Binding-site contacts:
Ligand atom C22 contacts residue LYS361 of chain 4.A at 4.1 Å.
Ligand atom C5 contacts residue PHE314 of chain 4.A at 4.2 Å (hydrophobic).
Ligand atom O2 contacts residue ASN316 of chain 4.A at 4.4 Å.
Ligand atom C24 contacts residue GLY360 of chain 4.A at 4.4 Å.
Ligand atom C6 contacts residue PHE314 of chain 4.A at 4.4 Å (hydrophobic).
Ligand atom C14 contacts residue LYS361 of chain 4.A at 4.3 Å.
Ligand atom C20 contacts residue GLU359 of chain 4.A at 4.5 Å.
Ligand atom O2 contacts residue GLY315 of chain 4.A at 4.0 Å.
Ligand atom C18 contacts residue VAL358 of chain 4.A at 4.4 Å (hydrophobic).
Ligand atom C1 contacts residue ASN316 of chain 4.A at 4.3 Å.
Ligand atom C1 contacts residue PHE314 of chain 4.A at 3.7 Å (hydrophobic).
Ligand atom C6 contacts residue TYR364 of chain 4.A at 4.4 Å (hydrophobic).
Ligand atom O2 contacts residue ARG320 of chain 4.A at 2.8 Å (salt-bridge).
Ligand atom C5 contacts residue GLY315 of chain 4.A at 3.7 Å.
Ligand atom C5 contacts residue TYR364 of chain 4.A at 3.7 Å (hydrophobic).
Ligand atom C18 contacts residue TYR364 of chain 4.A at 3.8 Å (hydrophobic).
Ligand atom C24 contacts residue GLU359 of chain 4.A at 4.3 Å.
Ligand atom C2 contacts residue PHE314 of chain 4.A at 4.3 Å (hydrophobic).
Ligand atom C1 contacts residue GLY315 of chain 4.A at 3.5 Å.
Ligand atom C6 contacts residue ASN316 of chain 4.A at 3.6 Å.
Ligand atom C20 contacts residue GLY360 of chain 4.A at 4.3 Å.
Ligand atom C21 contacts residue LYS361 of chain 4.A at 4.0 Å.
Ligand atom C18 contacts residue PHE314 of chain 4.A at 3.7 Å (hydrophobic).
Ligand atom C13 contacts residue LYS361 of chain 4.A at 4.3 Å.
Ligand atom C1 contacts residue ARG320 of chain 4.A at 3.4 Å.
Ligand atom C3 contacts residue PHE314 of chain 4.A at 4.1 Å (hydrophobic).
Ligand atom C6 contacts residue GLY315 of chain 4.A at 3.4 Å.
Ligand atom C5 contacts residue ASN316 of chain 4.A at 4.3 Å.
Ligand atom C14 contacts residue TYR364 of chain 4.A at 4.2 Å (hydrophobic).
Ligand atom C2 contacts residue ARG320 of chain 4.A at 3.9 Å.

Sequence of chain 4.A:
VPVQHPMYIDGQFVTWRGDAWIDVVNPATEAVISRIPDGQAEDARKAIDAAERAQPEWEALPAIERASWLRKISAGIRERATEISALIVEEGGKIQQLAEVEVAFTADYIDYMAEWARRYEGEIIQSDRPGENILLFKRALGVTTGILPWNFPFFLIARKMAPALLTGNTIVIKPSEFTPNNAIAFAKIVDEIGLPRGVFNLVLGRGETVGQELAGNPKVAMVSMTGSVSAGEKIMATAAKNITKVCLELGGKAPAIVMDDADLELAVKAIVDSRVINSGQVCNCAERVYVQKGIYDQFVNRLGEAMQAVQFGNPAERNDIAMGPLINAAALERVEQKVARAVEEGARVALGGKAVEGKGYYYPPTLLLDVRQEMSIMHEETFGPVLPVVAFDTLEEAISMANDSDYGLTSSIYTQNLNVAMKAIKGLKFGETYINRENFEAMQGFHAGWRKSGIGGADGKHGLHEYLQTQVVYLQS

A protein and the small-molecule ligand that binds it are described below.
Small molecule (SMILES): C[C@H](CCC(=O)O)[C@H]1CC[C@H]2[C@@H]3CC[C@@H]4C[C@H](O)CC[C@]4(C)[C@H]3C[C@H](O)[C@]12C